A protein and the small-molecule ligand that binds it are described below.
Small molecule (SMILES): OC[C@H]1O[C@](O)(CO)[C@@H](O)[C@@H]1O

Sequence of chain 1.A:
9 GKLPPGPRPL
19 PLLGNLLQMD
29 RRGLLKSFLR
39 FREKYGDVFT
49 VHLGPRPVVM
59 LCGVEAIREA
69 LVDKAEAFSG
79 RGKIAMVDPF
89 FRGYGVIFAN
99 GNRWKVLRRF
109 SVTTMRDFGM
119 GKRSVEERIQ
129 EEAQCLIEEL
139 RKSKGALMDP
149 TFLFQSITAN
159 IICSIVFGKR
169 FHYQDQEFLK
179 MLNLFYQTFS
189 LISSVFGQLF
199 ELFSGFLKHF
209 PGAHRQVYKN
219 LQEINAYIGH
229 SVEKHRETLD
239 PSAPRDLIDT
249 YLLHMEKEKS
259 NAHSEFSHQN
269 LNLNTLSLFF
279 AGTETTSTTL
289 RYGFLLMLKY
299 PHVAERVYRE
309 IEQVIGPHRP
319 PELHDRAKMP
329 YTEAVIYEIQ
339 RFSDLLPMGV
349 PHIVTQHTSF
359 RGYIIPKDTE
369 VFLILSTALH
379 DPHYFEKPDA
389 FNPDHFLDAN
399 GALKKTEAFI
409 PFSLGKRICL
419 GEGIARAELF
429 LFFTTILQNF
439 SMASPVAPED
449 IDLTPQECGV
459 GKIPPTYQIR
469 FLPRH

Binding-site contacts:
Ligand atom C1 contacts residue PHE407 of chain 1.A at 4.2 Å (hydrophobic).
Ligand atom C6 contacts residue GLU420 of chain 1.A at 4.0 Å.
Ligand atom O4 contacts residue PHE410 of chain 1.A at 4.2 Å.
Ligand atom O1 contacts residue ILE408 of chain 1.A at 4.2 Å.
Ligand atom C2 contacts residue LEU412 of chain 1.A at 4.5 Å (hydrophobic).
Ligand atom C4 contacts residue GLU420 of chain 1.A at 3.6 Å.
Ligand atom C1 contacts residue GLU405 of chain 1.A at 4.3 Å.
Ligand atom C1 contacts residue ARG66 of chain 1.A at 3.5 Å.
Ligand atom C6 contacts residue ILE416 of chain 1.A at 3.8 Å (hydrophobic).
Ligand atom O4 contacts residue ILE416 of chain 1.A at 3.9 Å.
Ligand atom C5 contacts residue ILE416 of chain 1.A at 3.8 Å (hydrophobic).
Ligand atom O3 contacts residue PHE407 of chain 1.A at 2.9 Å (h-bond).
Ligand atom C1 contacts residue ILE408 of chain 1.A at 4.2 Å (hydrophobic).
Ligand atom O1 contacts residue GLU405 of chain 1.A at 3.4 Å.
Ligand atom O6 contacts residue ILE416 of chain 1.A at 3.5 Å.
Ligand atom C1 contacts residue LEU412 of chain 1.A at 4.1 Å (hydrophobic).
Ligand atom O4 contacts residue SER411 of chain 1.A at 4.3 Å.
Ligand atom O1 contacts residue PHE407 of chain 1.A at 3.6 Å (h-bond).
Ligand atom C4 contacts residue ILE416 of chain 1.A at 4.5 Å (hydrophobic).
Ligand atom O1 contacts residue THR404 of chain 1.A at 3.5 Å (h-bond).
Ligand atom O4 contacts residue GLU420 of chain 1.A at 3.0 Å (salt-bridge).
Ligand atom C5 contacts residue GLU420 of chain 1.A at 4.3 Å.
Ligand atom C3 contacts residue PHE407 of chain 1.A at 3.5 Å (hydrophobic).
Ligand atom O1 contacts residue ARG66 of chain 1.A at 3.9 Å.
Ligand atom C5 contacts residue LEU412 of chain 1.A at 4.2 Å (hydrophobic).
Ligand atom O5 contacts residue LEU412 of chain 1.A at 3.9 Å.
Ligand atom C2 contacts residue PHE407 of chain 1.A at 4.5 Å (hydrophobic).